The small molecule below binds the protein below.
Small molecule (SMILES): CC(C)[C@H](NC(=O)[C@@H](NC(=O)[C@H](C)NC(=O)[C@@H]1CCCN1C(=O)[C@@H](N)Cc1ccccc1)[C@@H](C)OP(=O)(O)O)C(=O)O

Sequence of chain 2.A:
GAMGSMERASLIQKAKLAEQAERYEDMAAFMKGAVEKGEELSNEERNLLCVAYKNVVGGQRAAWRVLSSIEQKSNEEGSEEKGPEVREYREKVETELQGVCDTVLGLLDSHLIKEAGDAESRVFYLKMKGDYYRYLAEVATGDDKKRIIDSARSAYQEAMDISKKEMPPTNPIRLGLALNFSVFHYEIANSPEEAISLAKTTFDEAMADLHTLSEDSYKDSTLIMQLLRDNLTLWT

Binding-site contacts:
Ligand atom N contacts residue ASN180 of chain 2.A at 3.0 Å (h-bond).
Ligand atom O contacts residue LYS54 of chain 2.A at 3.2 Å (salt-bridge).
Ligand atom CB contacts residue ASN231 of chain 2.A at 3.5 Å.
Ligand atom O contacts residue ASN231 of chain 2.A at 3.1 Å (h-bond).
Ligand atom O contacts residue LYS127 of chain 2.A at 2.8 Å (salt-bridge).
Ligand atom C contacts residue ASN180 of chain 2.A at 3.6 Å.
Ligand atom N contacts residue ASN231 of chain 2.A at 2.8 Å (h-bond).
Ligand atom CA contacts residue ASN180 of chain 2.A at 3.2 Å.
Ligand atom CB contacts residue ASN231 of chain 2.A at 3.7 Å.
Ligand atom C contacts residue LYS127 of chain 2.A at 3.7 Å.
Ligand atom CG2 contacts residue ASN180 of chain 2.A at 3.6 Å.
Ligand atom O contacts residue LEU179 of chain 2.A at 3.4 Å.
Ligand atom CG2 contacts residue VAL183 of chain 2.A at 3.8 Å (hydrophobic).
Ligand atom C contacts residue T4W1 of chain 2.E at 3.8 Å.
Ligand atom CA contacts residue ASN231 of chain 2.A at 3.5 Å.
Ligand atom O3P contacts residue ARG134 of chain 2.A at 2.8 Å (salt-bridge).
Ligand atom CG2 contacts residue T4W1 of chain 2.E at 3.6 Å.
Ligand atom CG2 contacts residue ARG134 of chain 2.A at 3.7 Å.
Ligand atom CA contacts residue ASN231 of chain 2.A at 3.8 Å.
Ligand atom O2P contacts residue ARG134 of chain 2.A at 2.8 Å (salt-bridge).
Ligand atom C contacts residue ASN231 of chain 2.A at 3.6 Å.
Ligand atom CB contacts residue TRP235 of chain 2.A at 3.8 Å (hydrophobic).
Ligand atom O1P contacts residue LYS54 of chain 2.A at 3.4 Å (salt-bridge).
Ligand atom P contacts residue TYR135 of chain 2.A at 3.8 Å.
Ligand atom P contacts residue ARG134 of chain 2.A at 3.8 Å.
Ligand atom CG2 contacts residue GLY176 of chain 2.A at 3.5 Å.
Ligand atom C contacts residue ASN180 of chain 2.A at 3.9 Å.
Ligand atom O1P contacts residue ARG61 of chain 2.A at 2.9 Å (salt-bridge).
Ligand atom CA contacts residue LEU179 of chain 2.A at 3.7 Å (hydrophobic).
Ligand atom OXT contacts residue T4W1 of chain 2.E at 2.7 Å (h-bond).
Ligand atom CB contacts residue VAL183 of chain 2.A at 3.7 Å (hydrophobic).
Ligand atom CG contacts residue VAL183 of chain 2.A at 3.8 Å (hydrophobic).
Ligand atom O3P contacts residue TYR135 of chain 2.A at 2.5 Å (h-bond).
Ligand atom O contacts residue ASN180 of chain 2.A at 2.8 Å (h-bond).
Ligand atom CB contacts residue ASN180 of chain 2.A at 3.3 Å.
Ligand atom P contacts residue ARG61 of chain 2.A at 3.7 Å.
Ligand atom O contacts residue VAL183 of chain 2.A at 3.6 Å.
Ligand atom O2P contacts residue ARG61 of chain 2.A at 3.0 Å (salt-bridge).
Ligand atom CG1 contacts residue LEU227 of chain 2.A at 3.6 Å (hydrophobic).
Ligand atom OXT contacts residue LYS127 of chain 2.A at 3.9 Å.